A small-molecule ligand and the protein it binds are described below.
Small molecule (SMILES): CC(=O)N[C@@H]1[C@@H](O)[C@H](O)[C@@H](CO)O[C@H]1O

Sequence of chain 1.B:
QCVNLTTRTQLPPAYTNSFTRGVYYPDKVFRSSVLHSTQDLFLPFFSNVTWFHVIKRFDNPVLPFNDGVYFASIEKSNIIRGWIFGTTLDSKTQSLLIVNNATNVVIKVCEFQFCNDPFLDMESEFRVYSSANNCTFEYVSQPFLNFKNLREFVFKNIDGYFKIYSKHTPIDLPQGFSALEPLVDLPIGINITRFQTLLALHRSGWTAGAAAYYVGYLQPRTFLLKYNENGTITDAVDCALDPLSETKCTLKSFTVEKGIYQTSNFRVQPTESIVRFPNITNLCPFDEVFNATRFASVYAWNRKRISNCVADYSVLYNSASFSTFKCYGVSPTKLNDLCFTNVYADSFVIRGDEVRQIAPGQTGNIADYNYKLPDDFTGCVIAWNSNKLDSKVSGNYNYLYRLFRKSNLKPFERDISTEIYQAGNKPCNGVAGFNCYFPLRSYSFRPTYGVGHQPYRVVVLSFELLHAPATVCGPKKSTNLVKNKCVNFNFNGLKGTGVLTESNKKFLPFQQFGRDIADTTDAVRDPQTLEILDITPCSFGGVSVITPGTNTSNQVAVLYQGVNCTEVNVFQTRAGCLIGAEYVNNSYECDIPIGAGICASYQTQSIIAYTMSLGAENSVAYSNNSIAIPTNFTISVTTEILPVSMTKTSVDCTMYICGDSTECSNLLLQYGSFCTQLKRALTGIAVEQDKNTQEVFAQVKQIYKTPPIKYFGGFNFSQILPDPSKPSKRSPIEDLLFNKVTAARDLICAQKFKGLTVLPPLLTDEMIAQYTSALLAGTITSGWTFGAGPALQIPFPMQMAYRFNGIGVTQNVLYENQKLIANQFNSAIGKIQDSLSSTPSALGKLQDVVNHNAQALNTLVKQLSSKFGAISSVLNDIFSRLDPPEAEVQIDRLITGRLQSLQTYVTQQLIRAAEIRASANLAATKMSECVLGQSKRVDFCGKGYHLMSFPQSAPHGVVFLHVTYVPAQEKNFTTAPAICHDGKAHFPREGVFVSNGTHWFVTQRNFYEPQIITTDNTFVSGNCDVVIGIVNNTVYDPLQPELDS

Binding-site contacts:
Ligand atom O6 contacts residue TYR15 of chain 1.B at 3.2 Å.
Ligand atom C5 contacts residue ASN48 of chain 1.B at 3.7 Å.
Ligand atom C6 contacts residue TYR15 of chain 1.B at 4.0 Å (hydrophobic).
Ligand atom C1 contacts residue TYR15 of chain 1.B at 3.9 Å (hydrophobic).
Ligand atom C3 contacts residue ASN48 of chain 1.B at 3.8 Å.
Ligand atom C7 contacts residue ASN48 of chain 1.B at 3.7 Å.
Ligand atom C4 contacts residue ASN48 of chain 1.B at 4.2 Å.
Ligand atom O5 contacts residue TYR15 of chain 1.B at 3.6 Å.
Ligand atom O5 contacts residue ASN48 of chain 1.B at 2.4 Å (h-bond).
Ligand atom C8 contacts residue ASN48 of chain 1.B at 4.1 Å.
Ligand atom C2 contacts residue ASN48 of chain 1.B at 2.5 Å.
Ligand atom N2 contacts residue ASN48 of chain 1.B at 2.9 Å (h-bond).
Ligand atom C1 contacts residue ASN48 of chain 1.B at 1.4 Å.
Ligand atom C5 contacts residue TYR15 of chain 1.B at 3.6 Å (hydrophobic).